Sequence of chain 1.S:
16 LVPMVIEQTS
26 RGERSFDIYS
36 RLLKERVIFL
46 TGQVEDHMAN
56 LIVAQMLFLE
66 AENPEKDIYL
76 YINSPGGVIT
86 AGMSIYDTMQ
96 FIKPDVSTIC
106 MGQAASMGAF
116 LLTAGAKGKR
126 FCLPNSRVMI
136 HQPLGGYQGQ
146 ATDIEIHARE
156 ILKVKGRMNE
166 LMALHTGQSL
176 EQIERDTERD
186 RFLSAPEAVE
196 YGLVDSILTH

Binding-site contacts:
Ligand atom N contacts residue TYR76 of chain 1.S at 3.9 Å.
Ligand atom N contacts residue TYR74 of chain 1.S at 3.5 Å.
Ligand atom CB contacts residue TYR74 of chain 1.S at 3.5 Å (hydrophobic).
Ligand atom C1 contacts residue LEU62 of chain 1.R at 3.8 Å (hydrophobic).
Ligand atom N contacts residue PHE96 of chain 1.R at 3.8 Å.
Ligand atom C contacts residue TYR76 of chain 1.S at 3.7 Å (hydrophobic).
Ligand atom CE contacts residue VAL42 of chain 1.S at 3.8 Å (hydrophobic).
Ligand atom O contacts residue PHE96 of chain 1.R at 3.9 Å.
Ligand atom CZ contacts residue MET106 of chain 1.S at 3.9 Å (hydrophobic).
Ligand atom CE1 contacts residue THR93 of chain 1.R at 3.7 Å.
Ligand atom CE2 contacts residue MET106 of chain 1.S at 3.5 Å (hydrophobic).
Ligand atom N contacts residue TYR76 of chain 1.S at 2.8 Å (h-bond).
Ligand atom CD1 contacts residue PHE96 of chain 1.R at 3.7 Å (hydrophobic).
Ligand atom C6 contacts residue GLU40 of chain 1.S at 3.8 Å.
Ligand atom C2 contacts residue TYR76 of chain 1.S at 3.7 Å (hydrophobic).
Ligand atom C1 contacts residue TYR76 of chain 1.S at 3.4 Å (hydrophobic).
Ligand atom C5 contacts residue ALA66 of chain 1.R at 3.7 Å (hydrophobic).
Ligand atom O contacts residue TYR74 of chain 1.S at 3.5 Å.
Ligand atom O contacts residue TYR76 of chain 1.S at 2.6 Å (h-bond).
Ligand atom C8 contacts residue ARG36 of chain 1.S at 3.5 Å.
Ligand atom CE2 contacts residue LEU62 of chain 1.R at 3.7 Å (hydrophobic).
Ligand atom CD2 contacts residue TYR76 of chain 1.S at 3.7 Å (hydrophobic).
Ligand atom C contacts residue PHE96 of chain 1.R at 3.6 Å (hydrophobic).
Ligand atom C5 contacts residue LEU62 of chain 1.R at 3.8 Å (hydrophobic).
Ligand atom CA contacts residue TYR74 of chain 1.S at 3.3 Å (hydrophobic).
Ligand atom C6 contacts residue LEU37 of chain 1.S at 3.8 Å (hydrophobic).
Ligand atom O11 contacts residue LEU62 of chain 1.R at 3.8 Å.
Ligand atom C7 contacts residue GLU40 of chain 1.S at 3.7 Å.
Ligand atom CE contacts residue GLU40 of chain 1.S at 3.4 Å.
Ligand atom CA contacts residue PHE96 of chain 1.R at 3.9 Å (hydrophobic).
Ligand atom CZ contacts residue THR93 of chain 1.R at 3.4 Å.
Ligand atom C8 contacts residue GLU40 of chain 1.S at 3.3 Å.
Ligand atom CB contacts residue LEU203 of chain 1.S at 3.6 Å (hydrophobic).
Ligand atom C2 contacts residue LEU62 of chain 1.R at 3.5 Å (hydrophobic).
Ligand atom C contacts residue TYR74 of chain 1.S at 3.2 Å (hydrophobic).
Ligand atom CD contacts residue TYR76 of chain 1.S at 3.3 Å (hydrophobic).
Ligand atom CA contacts residue TYR74 of chain 1.S at 3.6 Å (hydrophobic).
Ligand atom CB contacts residue ILE104 of chain 1.S at 3.5 Å (hydrophobic).
Ligand atom CE2 contacts residue TYR76 of chain 1.S at 3.9 Å (hydrophobic).
Ligand atom C7 contacts residue ALA66 of chain 1.R at 3.9 Å (hydrophobic).

A small-molecule ligand and the protein it binds are described below.
Small molecule (SMILES): C/C=C/C=C/C=C/C(=O)N[C@@H](Cc1ccccc1)C(=O)N[C@H]1COC(=O)[C@@H]2C[C@@H](C)CN2C(=O)[C@H](C)NC(=O)[C@H](C)N(C)C(=O)[C@@H]2CCCN2C1=O

Sequence of chain 1.R:
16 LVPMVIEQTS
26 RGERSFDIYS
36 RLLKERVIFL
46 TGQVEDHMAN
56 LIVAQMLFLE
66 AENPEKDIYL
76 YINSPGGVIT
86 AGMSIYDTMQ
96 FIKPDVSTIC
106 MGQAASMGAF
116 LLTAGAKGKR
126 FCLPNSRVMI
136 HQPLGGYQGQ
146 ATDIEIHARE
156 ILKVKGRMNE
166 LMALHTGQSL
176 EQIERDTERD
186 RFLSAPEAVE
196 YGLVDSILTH